This small molecule binds to this protein.
Small molecule (SMILES): C[C@H](CCc1ccc(O)cc1)NCCc1ccc(O)c(O)c1

Binding-site contacts:
Ligand atom O2 contacts residue SER185 of chain 1.B at 3.8 Å.
Ligand atom C9 contacts residue ASN271 of chain 1.B at 3.8 Å.
Ligand atom C10 contacts residue THR88 of chain 1.B at 3.7 Å.
Ligand atom C8 contacts residue ASN271 of chain 1.B at 3.6 Å.
Ligand atom C5 contacts residue PHE249 of chain 1.B at 3.6 Å (hydrophobic).
Ligand atom C3 contacts residue VAL95 of chain 1.B at 3.7 Å (hydrophobic).
Ligand atom C16 contacts residue TRP272 of chain 1.B at 3.7 Å (hydrophobic).
Ligand atom O2 contacts residue PHE249 of chain 1.B at 3.8 Å.
Ligand atom C15 contacts residue LEU71 of chain 1.B at 3.8 Å (hydrophobic).
Ligand atom C17 contacts residue TRP272 of chain 1.B at 3.5 Å (hydrophobic).
Ligand atom C7 contacts residue PHE248 of chain 1.B at 3.9 Å (hydrophobic).
Ligand atom O3 contacts residue LEU71 of chain 1.B at 3.9 Å.
Ligand atom O3 contacts residue TRP272 of chain 1.B at 3.3 Å (h-bond).
Ligand atom C11 contacts residue TYR275 of chain 1.B at 3.6 Å (hydrophobic).
Ligand atom C10 contacts residue ASP91 of chain 1.B at 3.4 Å.
Ligand atom C9 contacts residue ASP91 of chain 1.B at 3.4 Å.
Ligand atom C8 contacts residue ASP91 of chain 1.B at 3.6 Å.
Ligand atom C12 contacts residue ASN271 of chain 1.B at 3.0 Å.
Ligand atom O1 contacts residue ASN252 of chain 1.B at 3.6 Å (h-bond).
Ligand atom C3 contacts residue VAL92 of chain 1.B at 3.7 Å (hydrophobic).
Ligand atom N1 contacts residue ASN271 of chain 1.B at 2.8 Å (h-bond).
Ligand atom C1 contacts residue ASP91 of chain 1.B at 3.6 Å.
Ligand atom C18 contacts residue TYR275 of chain 1.B at 3.2 Å (hydrophobic).
Ligand atom C11 contacts residue ASN271 of chain 1.B at 3.7 Å.
Ligand atom N1 contacts residue ASP91 of chain 1.B at 2.9 Å (salt-bridge).
Ligand atom C6 contacts residue SER181 of chain 1.B at 3.9 Å.
Ligand atom O3 contacts residue VAL72 of chain 1.B at 3.1 Å.
Ligand atom C4 contacts residue VAL95 of chain 1.B at 3.7 Å (hydrophobic).
Ligand atom O1 contacts residue SER181 of chain 1.B at 2.9 Å (h-bond).
Ligand atom C13 contacts residue ASN271 of chain 1.B at 3.9 Å.
Ligand atom C4 contacts residue PHE249 of chain 1.B at 3.6 Å (hydrophobic).
Ligand atom C8 contacts residue PHE171 of chain 1.B at 3.8 Å (hydrophobic).
Ligand atom C11 contacts residue ASP91 of chain 1.B at 3.6 Å.
Ligand atom C11 contacts residue TRP87 of chain 1.B at 3.6 Å (hydrophobic).
Ligand atom O3 contacts residue GLY68 of chain 1.B at 3.8 Å.
Ligand atom O2 contacts residue SER182 of chain 1.B at 3.9 Å.
Ligand atom C18 contacts residue TRP87 of chain 1.B at 3.8 Å (hydrophobic).
Ligand atom C4 contacts residue VAL92 of chain 1.B at 3.7 Å (hydrophobic).
Ligand atom C1 contacts residue ASN271 of chain 1.B at 3.8 Å.
Ligand atom O2 contacts residue SER181 of chain 1.B at 3.0 Å (h-bond).

Sequence of chain 1.B:
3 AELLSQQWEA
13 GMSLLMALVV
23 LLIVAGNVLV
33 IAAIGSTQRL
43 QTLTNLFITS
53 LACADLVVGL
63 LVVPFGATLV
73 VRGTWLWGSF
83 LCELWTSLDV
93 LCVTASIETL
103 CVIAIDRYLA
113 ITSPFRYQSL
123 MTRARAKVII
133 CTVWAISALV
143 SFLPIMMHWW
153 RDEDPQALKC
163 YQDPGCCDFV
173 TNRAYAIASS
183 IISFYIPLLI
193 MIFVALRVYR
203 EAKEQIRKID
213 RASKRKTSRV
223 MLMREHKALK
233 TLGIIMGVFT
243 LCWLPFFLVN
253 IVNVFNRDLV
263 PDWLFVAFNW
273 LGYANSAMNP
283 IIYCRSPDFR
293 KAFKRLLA